Sequence of chain 1.A:
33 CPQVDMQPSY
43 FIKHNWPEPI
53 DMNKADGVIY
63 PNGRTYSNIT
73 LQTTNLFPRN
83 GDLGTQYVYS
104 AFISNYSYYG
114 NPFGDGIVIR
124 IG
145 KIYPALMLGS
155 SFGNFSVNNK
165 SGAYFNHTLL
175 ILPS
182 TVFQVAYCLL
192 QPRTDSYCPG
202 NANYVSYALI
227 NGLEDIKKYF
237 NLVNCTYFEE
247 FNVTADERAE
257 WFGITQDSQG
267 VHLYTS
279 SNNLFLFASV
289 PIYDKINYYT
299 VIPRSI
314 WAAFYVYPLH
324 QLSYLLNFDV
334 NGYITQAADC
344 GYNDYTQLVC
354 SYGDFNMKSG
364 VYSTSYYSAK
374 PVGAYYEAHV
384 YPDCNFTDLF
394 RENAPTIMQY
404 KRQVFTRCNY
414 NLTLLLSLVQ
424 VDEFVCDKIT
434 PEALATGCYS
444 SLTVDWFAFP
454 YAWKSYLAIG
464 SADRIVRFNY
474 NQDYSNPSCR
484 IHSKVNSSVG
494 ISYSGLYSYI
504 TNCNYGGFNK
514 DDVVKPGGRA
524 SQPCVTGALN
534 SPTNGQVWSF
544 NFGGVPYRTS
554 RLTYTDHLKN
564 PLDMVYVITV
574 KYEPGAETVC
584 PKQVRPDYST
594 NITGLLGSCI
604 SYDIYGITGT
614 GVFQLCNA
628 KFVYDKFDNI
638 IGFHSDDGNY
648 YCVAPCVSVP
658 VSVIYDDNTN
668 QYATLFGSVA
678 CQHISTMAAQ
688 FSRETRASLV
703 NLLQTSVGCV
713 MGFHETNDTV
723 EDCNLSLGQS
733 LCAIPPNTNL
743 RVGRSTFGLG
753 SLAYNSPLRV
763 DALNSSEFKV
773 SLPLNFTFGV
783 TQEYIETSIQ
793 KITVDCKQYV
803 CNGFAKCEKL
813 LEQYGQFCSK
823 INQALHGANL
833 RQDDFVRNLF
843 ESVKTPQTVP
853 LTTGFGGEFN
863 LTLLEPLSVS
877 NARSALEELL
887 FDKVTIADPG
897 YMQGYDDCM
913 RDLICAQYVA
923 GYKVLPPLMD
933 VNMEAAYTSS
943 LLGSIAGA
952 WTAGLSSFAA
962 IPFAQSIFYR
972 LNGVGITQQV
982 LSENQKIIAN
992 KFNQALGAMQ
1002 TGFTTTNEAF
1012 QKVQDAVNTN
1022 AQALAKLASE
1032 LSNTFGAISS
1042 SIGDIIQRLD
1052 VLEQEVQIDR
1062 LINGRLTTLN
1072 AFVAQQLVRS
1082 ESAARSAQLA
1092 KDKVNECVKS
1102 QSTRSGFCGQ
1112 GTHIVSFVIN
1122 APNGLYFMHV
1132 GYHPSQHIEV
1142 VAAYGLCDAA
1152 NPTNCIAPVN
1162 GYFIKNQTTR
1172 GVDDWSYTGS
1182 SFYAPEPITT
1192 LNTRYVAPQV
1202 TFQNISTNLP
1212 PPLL

A protein and the small-molecule ligand that binds it are described below.
Small molecule (SMILES): CC(=O)N[C@H]1[C@H](O[C@H]2[C@H](O)[C@@H](NC(C)=O)CO[C@@H]2CO)O[C@H](CO)[C@@H](O)[C@@H]1O

Binding-site contacts:
Ligand atom C5 contacts residue ASN170 of chain 1.C at 3.7 Å.
Ligand atom C8 contacts residue THR529 of chain 1.A at 4.2 Å.
Ligand atom C3 contacts residue ASN170 of chain 1.C at 3.9 Å.
Ligand atom C1 contacts residue ASN170 of chain 1.C at 1.5 Å.
Ligand atom C7 contacts residue ASN170 of chain 1.C at 3.4 Å.
Ligand atom C1 contacts residue GLN525 of chain 1.A at 4.3 Å.
Ligand atom O5 contacts residue PHE169 of chain 1.C at 4.3 Å.
Ligand atom C8 contacts residue GLN525 of chain 1.A at 3.2 Å.
Ligand atom C4 contacts residue ASN170 of chain 1.C at 4.2 Å.
Ligand atom C7 contacts residue THR529 of chain 1.A at 4.0 Å.
Ligand atom N2 contacts residue THR529 of chain 1.A at 3.0 Å (h-bond).
Ligand atom C6 contacts residue PHE169 of chain 1.C at 4.1 Å (hydrophobic).
Ligand atom O3 contacts residue THR529 of chain 1.A at 4.0 Å.
Ligand atom C2 contacts residue THR529 of chain 1.A at 3.7 Å.
Ligand atom C2 contacts residue ASN170 of chain 1.C at 2.5 Å.
Ligand atom C1 contacts residue PHE545 of chain 1.A at 4.4 Å (hydrophobic).
Ligand atom O5 contacts residue ASN170 of chain 1.C at 2.4 Å (h-bond).
Ligand atom C1 contacts residue THR529 of chain 1.A at 3.9 Å.
Ligand atom N2 contacts residue ASN170 of chain 1.C at 3.0 Å (h-bond).
Ligand atom C8 contacts residue VAL528 of chain 1.A at 3.6 Å (hydrophobic).
Ligand atom C3 contacts residue THR529 of chain 1.A at 3.5 Å.
Ligand atom C5 contacts residue PHE545 of chain 1.A at 4.3 Å (hydrophobic).
Ligand atom O6 contacts residue PHE169 of chain 1.C at 4.3 Å.
Ligand atom O7 contacts residue GLN525 of chain 1.A at 3.9 Å.
Ligand atom C7 contacts residue GLN525 of chain 1.A at 3.4 Å.
Ligand atom O7 contacts residue ASN170 of chain 1.C at 3.3 Å (h-bond).
Ligand atom N2 contacts residue GLN525 of chain 1.A at 3.8 Å.

Sequence of chain 1.C:
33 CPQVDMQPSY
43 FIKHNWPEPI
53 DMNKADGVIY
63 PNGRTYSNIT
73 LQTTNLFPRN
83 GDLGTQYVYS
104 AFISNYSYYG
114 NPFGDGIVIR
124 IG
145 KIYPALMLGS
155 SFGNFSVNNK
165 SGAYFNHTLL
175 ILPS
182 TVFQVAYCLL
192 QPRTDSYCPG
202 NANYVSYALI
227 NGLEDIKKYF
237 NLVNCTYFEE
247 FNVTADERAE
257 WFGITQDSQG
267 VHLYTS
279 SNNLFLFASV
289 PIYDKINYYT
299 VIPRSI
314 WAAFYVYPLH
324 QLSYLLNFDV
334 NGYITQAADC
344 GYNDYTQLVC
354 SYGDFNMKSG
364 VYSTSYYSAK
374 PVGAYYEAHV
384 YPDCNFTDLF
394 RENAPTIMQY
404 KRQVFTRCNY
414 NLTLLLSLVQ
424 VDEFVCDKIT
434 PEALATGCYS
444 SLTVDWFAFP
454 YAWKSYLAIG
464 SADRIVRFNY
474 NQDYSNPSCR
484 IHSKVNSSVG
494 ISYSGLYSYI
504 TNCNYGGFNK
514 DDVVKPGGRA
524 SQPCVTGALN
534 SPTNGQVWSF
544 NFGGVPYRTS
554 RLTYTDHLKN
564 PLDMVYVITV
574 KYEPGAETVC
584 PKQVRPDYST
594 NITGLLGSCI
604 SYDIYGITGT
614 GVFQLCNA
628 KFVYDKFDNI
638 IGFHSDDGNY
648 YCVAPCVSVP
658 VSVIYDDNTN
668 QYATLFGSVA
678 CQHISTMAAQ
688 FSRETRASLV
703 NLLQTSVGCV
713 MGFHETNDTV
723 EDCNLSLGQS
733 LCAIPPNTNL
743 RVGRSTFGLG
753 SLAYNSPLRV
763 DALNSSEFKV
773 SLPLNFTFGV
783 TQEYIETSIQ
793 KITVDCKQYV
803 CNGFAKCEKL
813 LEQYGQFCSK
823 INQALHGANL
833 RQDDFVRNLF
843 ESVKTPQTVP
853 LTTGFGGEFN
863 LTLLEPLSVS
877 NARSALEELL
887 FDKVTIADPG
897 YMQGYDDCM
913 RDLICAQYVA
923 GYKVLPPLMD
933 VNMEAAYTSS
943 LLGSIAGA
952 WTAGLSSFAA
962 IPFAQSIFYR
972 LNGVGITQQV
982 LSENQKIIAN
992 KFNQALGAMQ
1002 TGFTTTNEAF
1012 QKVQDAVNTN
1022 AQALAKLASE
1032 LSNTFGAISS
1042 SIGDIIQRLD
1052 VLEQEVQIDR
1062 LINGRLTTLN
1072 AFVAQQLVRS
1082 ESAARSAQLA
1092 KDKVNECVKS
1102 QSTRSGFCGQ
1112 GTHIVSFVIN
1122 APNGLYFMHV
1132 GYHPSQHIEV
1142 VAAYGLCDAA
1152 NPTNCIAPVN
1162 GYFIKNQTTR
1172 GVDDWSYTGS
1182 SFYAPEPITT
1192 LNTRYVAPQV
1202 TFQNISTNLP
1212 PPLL